Sequence of chain 1.E:
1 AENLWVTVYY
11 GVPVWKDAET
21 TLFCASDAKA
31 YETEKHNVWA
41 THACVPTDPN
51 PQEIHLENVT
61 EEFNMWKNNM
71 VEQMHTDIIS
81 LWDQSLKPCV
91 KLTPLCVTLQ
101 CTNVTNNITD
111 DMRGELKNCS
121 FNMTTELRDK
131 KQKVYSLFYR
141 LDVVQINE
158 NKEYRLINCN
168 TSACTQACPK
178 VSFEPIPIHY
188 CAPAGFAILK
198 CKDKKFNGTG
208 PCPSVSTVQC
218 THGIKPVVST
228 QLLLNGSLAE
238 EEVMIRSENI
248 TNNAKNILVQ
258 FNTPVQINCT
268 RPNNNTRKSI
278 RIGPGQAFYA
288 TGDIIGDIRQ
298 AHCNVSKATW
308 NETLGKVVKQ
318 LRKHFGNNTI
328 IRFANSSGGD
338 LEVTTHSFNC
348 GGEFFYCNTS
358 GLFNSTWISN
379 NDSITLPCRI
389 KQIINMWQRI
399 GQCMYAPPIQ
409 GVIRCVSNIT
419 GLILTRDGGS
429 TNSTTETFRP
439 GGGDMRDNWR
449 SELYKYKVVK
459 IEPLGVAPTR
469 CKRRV

The protein below binds the small molecule below.
Small molecule (SMILES): CC(=O)N[C@@H]1[C@@H](O)[C@H](O)[C@@H](CO)O[C@H]1O

Binding-site contacts:
Ligand atom C7 contacts residue ASN167 of chain 1.E at 4.1 Å.
Ligand atom O6 contacts residue ASN167 of chain 1.E at 4.5 Å.
Ligand atom C2 contacts residue ASN167 of chain 1.E at 2.5 Å.
Ligand atom C5 contacts residue ARG162 of chain 1.E at 3.5 Å.
Ligand atom C8 contacts residue THR168 of chain 1.E at 3.2 Å.
Ligand atom C1 contacts residue ARG162 of chain 1.E at 3.8 Å.
Ligand atom N2 contacts residue ASN167 of chain 1.E at 3.0 Å (h-bond).
Ligand atom C1 contacts residue ASN167 of chain 1.E at 1.4 Å.
Ligand atom C4 contacts residue ASN167 of chain 1.E at 4.2 Å.
Ligand atom C5 contacts residue ASN167 of chain 1.E at 3.6 Å.
Ligand atom C3 contacts residue ASN167 of chain 1.E at 3.8 Å.
Ligand atom C6 contacts residue ARG162 of chain 1.E at 3.7 Å.
Ligand atom O6 contacts residue ARG162 of chain 1.E at 3.7 Å.
Ligand atom N2 contacts residue THR168 of chain 1.E at 4.4 Å.
Ligand atom O6 contacts residue ILE146 of chain 1.E at 4.3 Å.
Ligand atom O5 contacts residue ASN167 of chain 1.E at 2.3 Å (h-bond).
Ligand atom C7 contacts residue THR168 of chain 1.E at 4.3 Å.
Ligand atom O5 contacts residue ARG162 of chain 1.E at 3.3 Å (salt-bridge).